Sequence of chain 5.MA:
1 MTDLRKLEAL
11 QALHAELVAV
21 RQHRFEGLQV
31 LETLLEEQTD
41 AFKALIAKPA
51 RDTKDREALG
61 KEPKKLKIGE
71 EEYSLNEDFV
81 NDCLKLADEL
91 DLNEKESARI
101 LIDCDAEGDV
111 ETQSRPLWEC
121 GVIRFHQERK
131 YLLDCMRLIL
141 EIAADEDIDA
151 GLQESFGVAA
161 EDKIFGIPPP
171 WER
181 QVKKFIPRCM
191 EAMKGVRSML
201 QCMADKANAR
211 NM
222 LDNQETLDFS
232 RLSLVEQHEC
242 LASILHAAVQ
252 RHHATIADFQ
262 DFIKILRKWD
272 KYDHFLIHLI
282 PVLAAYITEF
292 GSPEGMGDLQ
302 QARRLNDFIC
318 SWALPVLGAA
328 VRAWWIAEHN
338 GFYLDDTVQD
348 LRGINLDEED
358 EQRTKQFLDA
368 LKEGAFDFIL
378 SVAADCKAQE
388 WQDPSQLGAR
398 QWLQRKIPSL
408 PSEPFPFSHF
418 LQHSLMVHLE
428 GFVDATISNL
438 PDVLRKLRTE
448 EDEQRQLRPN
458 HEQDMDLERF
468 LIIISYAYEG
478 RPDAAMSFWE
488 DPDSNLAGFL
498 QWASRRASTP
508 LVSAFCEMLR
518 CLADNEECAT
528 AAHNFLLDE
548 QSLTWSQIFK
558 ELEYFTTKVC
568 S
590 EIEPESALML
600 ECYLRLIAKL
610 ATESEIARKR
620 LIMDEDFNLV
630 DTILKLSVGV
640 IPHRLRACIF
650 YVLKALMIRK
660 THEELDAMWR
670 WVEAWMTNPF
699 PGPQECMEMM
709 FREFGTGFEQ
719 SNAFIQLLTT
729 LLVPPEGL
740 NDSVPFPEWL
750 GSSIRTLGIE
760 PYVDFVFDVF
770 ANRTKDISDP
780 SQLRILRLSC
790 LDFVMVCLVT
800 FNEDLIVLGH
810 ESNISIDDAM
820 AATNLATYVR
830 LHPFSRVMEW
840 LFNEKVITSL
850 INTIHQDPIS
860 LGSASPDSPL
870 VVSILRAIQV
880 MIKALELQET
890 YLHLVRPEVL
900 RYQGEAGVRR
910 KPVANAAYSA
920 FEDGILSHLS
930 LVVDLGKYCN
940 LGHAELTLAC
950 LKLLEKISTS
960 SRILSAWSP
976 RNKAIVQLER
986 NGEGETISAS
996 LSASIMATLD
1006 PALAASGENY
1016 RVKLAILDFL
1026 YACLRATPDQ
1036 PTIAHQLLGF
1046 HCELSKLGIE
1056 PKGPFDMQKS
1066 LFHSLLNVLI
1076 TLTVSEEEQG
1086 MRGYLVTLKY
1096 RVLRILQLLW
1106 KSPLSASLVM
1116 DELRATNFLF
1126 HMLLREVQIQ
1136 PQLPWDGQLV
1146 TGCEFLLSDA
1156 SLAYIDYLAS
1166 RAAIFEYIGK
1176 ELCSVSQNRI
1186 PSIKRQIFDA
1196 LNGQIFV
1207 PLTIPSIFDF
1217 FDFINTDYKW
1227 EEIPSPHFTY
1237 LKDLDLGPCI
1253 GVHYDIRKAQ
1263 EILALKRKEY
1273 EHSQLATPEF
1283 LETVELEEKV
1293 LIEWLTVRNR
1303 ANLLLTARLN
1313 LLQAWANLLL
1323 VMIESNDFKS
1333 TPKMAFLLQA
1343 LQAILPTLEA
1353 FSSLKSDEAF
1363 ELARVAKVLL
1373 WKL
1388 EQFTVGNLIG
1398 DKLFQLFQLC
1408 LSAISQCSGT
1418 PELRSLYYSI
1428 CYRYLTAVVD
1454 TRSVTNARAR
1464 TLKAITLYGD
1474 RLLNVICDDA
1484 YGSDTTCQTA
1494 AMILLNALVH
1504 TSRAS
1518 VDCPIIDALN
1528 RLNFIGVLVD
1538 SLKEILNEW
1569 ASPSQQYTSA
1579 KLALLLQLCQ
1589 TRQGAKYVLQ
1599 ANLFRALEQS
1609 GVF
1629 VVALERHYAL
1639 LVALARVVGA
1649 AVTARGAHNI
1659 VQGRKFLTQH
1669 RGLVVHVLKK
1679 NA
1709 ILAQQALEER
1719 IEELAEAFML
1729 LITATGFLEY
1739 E

Sequence of chain 5.KB:
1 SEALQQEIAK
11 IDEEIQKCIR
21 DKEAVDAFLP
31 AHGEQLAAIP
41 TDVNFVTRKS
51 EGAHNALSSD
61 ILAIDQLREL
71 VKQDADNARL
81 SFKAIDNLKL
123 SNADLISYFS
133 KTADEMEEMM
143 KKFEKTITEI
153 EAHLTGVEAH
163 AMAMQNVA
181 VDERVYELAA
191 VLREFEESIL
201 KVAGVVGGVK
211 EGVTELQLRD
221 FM

Binding-site contacts:
Ligand atom CG1 contacts residue TYR141 of chain 5.PB at 3.9 Å (hydrophobic).
Ligand atom CE1 contacts residue ASN1072 of chain 5.MA at 3.3 Å.
Ligand atom CD2 contacts residue HIS1126 of chain 5.MA at 3.4 Å.
Ligand atom CE2 contacts residue ASP182 of chain 5.KB at 4.3 Å.
Ligand atom OH contacts residue ASN1072 of chain 5.MA at 3.1 Å (h-bond).
Ligand atom C contacts residue VAL1202 of chain 5.MA at 4.2 Å (hydrophobic).
Ligand atom CG contacts residue HIS1126 of chain 5.MA at 4.3 Å.
Ligand atom CD1 contacts residue TYR141 of chain 5.PB at 3.5 Å (hydrophobic).
Ligand atom CZ contacts residue GLN1063 of chain 5.MA at 4.1 Å.
Ligand atom OH contacts residue HIS1068 of chain 5.MA at 3.8 Å.
Ligand atom C contacts residue GLN1063 of chain 5.MA at 3.9 Å.
Ligand atom OH contacts residue GLN1063 of chain 5.MA at 3.7 Å.
Ligand atom CE2 contacts residue GLN1063 of chain 5.MA at 3.3 Å.
Ligand atom CD2 contacts residue THR1121 of chain 5.MA at 4.0 Å.
Ligand atom CD2 contacts residue THR1121 of chain 5.MA at 4.3 Å.
Ligand atom CD1 contacts residue GLN1063 of chain 5.MA at 3.8 Å.
Ligand atom CD2 contacts residue GLN1063 of chain 5.MA at 3.6 Å.
Ligand atom O contacts residue THR1121 of chain 5.MA at 4.0 Å.
Ligand atom OH contacts residue GLU183 of chain 5.KB at 3.9 Å.
Ligand atom CD1 contacts residue ASN1122 of chain 5.MA at 4.3 Å.
Ligand atom CG2 contacts residue GLN1063 of chain 5.MA at 3.3 Å.
Ligand atom SD contacts residue ASN1072 of chain 5.MA at 3.7 Å.
Ligand atom O contacts residue GLN1063 of chain 5.MA at 2.9 Å (h-bond).
Ligand atom OH contacts residue ASP182 of chain 5.KB at 3.4 Å (salt-bridge).
Ligand atom CD1 contacts residue THR1121 of chain 5.MA at 3.0 Å.
Ligand atom O contacts residue VAL1202 of chain 5.MA at 3.2 Å.
Ligand atom C contacts residue HIS1126 of chain 5.MA at 4.0 Å.
Ligand atom CZ contacts residue ASN1072 of chain 5.MA at 3.5 Å.
Ligand atom CG contacts residue ASN1072 of chain 5.MA at 4.2 Å.
Ligand atom CG contacts residue THR1121 of chain 5.MA at 3.3 Å.
Ligand atom CD2 contacts residue PHE1125 of chain 5.MA at 4.2 Å (hydrophobic).
Ligand atom CD2 contacts residue LEU1129 of chain 5.MA at 4.2 Å (hydrophobic).
Ligand atom CA contacts residue GLN1063 of chain 5.MA at 4.3 Å.
Ligand atom CD1 contacts residue PHE1125 of chain 5.MA at 3.6 Å (hydrophobic).
Ligand atom CE1 contacts residue THR1121 of chain 5.MA at 3.9 Å.
Ligand atom CZ contacts residue ASP182 of chain 5.KB at 4.1 Å.
Ligand atom CB contacts residue THR1121 of chain 5.MA at 3.3 Å.
Ligand atom CD2 contacts residue ALA1120 of chain 5.MA at 3.5 Å (hydrophobic).
Ligand atom O contacts residue HIS1126 of chain 5.MA at 3.3 Å (h-bond).
Ligand atom CD1 contacts residue ASN1072 of chain 5.MA at 4.0 Å.

This small molecule binds to this protein.
Small molecule (SMILES): CC[C@H](C)[C@H](N)C(=O)N[C@@H](CC(C)C)C(=O)N1CCC[C@H]1C(=O)N[C@@H](CCSC)C(=O)N[C@@H](Cc1ccc(O)cc1)C(=O)N[C@@H](CCCCN)C(=O)N[C@@H](CC(C)C)C(=O)N[C@@H](CO)C(=O)N1CCC[C@H]1C=O

Sequence of chain 5.PB:
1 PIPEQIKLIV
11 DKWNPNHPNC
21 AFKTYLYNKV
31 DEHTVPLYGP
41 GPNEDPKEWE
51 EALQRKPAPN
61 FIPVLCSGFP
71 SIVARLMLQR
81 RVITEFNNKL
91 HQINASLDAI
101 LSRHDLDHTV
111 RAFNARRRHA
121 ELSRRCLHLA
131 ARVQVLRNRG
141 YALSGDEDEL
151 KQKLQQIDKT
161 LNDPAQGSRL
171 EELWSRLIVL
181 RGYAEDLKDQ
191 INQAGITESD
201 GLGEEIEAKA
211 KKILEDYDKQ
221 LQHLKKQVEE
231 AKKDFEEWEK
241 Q